Binding-site contacts:
Ligand atom O3 contacts residue BMA1 of chain 4.BA at 1.1 Å.
Ligand atom O6 contacts residue NAG1 of chain 4.Z at 4.5 Å.
Ligand atom O4 contacts residue BMA1 of chain 4.BA at 4.0 Å.
Ligand atom C5 contacts residue NAG1 of chain 4.Z at 3.8 Å.
Ligand atom C1 contacts residue NAG1 of chain 4.Z at 1.7 Å.
Ligand atom C4 contacts residue BMA1 of chain 4.BA at 3.6 Å.
Ligand atom C2 contacts residue BMA1 of chain 4.BA at 3.2 Å.
Ligand atom O2 contacts residue NAG1 of chain 4.Z at 3.4 Å (h-bond).
Ligand atom O2 contacts residue BMA1 of chain 4.BA at 3.0 Å (h-bond).
Ligand atom C3 contacts residue NAG1 of chain 4.Z at 4.1 Å.
Ligand atom O5 contacts residue NAG1 of chain 4.Z at 2.5 Å (h-bond).
Ligand atom O2 contacts residue HIS2 of chain 4.F at 3.4 Å (h-bond).
Ligand atom C2 contacts residue HIS2 of chain 4.F at 4.5 Å.
Ligand atom C3 contacts residue BMA1 of chain 4.BA at 2.5 Å.
Ligand atom C2 contacts residue NAG1 of chain 4.Z at 2.9 Å.

A small-molecule ligand and the protein it binds are described below.
Small molecule (SMILES): OC[C@H]1O[C@@H](O)[C@@H](O)[C@@H](O)[C@@H]1O

Sequence of chain 4.F:
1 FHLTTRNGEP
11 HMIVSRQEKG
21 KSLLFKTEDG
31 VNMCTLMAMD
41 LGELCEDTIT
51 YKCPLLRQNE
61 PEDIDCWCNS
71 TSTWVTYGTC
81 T